Sequence of chain 1.A:
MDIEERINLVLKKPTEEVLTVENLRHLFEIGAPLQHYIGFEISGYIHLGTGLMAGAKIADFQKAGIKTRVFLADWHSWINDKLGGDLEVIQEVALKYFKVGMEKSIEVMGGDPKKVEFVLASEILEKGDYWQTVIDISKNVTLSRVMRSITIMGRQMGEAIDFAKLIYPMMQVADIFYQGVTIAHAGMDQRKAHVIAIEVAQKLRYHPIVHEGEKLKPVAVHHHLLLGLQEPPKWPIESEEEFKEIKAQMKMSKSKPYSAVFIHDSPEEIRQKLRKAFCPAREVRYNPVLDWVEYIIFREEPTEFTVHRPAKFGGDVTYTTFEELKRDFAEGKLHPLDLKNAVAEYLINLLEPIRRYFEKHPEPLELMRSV

Binding-site contacts:
Ligand atom CZ contacts residue ASP175 of chain 1.A at 3.4 Å.
Ligand atom O contacts residue GLN190 of chain 1.A at 3.7 Å.
Ligand atom N contacts residue GLN190 of chain 1.A at 2.7 Å (h-bond).
Ligand atom CE2 contacts residue ASP175 of chain 1.A at 3.4 Å.
Ligand atom C contacts residue TYR168 of chain 1.A at 3.9 Å (hydrophobic).
Ligand atom OH contacts residue ASP175 of chain 1.A at 2.5 Å (salt-bridge).
Ligand atom CD1 contacts residue GLY39 of chain 1.A at 3.4 Å.
Ligand atom CD2 contacts residue GLN172 of chain 1.A at 3.8 Å.
Ligand atom CZ contacts residue TYR37 of chain 1.A at 3.5 Å (hydrophobic).
Ligand atom CE1 contacts residue GLY39 of chain 1.A at 3.6 Å.
Ligand atom CA contacts residue GLN172 of chain 1.A at 3.9 Å.
Ligand atom O contacts residue GLU41 of chain 1.A at 3.9 Å.
Ligand atom CE2 contacts residue GLN172 of chain 1.A at 4.0 Å.
Ligand atom CE1 contacts residue TYR37 of chain 1.A at 3.4 Å (hydrophobic).
Ligand atom OH contacts residue TYR37 of chain 1.A at 2.8 Å (h-bond).
Ligand atom CA contacts residue GLN190 of chain 1.A at 3.1 Å.
Ligand atom CE1 contacts residue GLN172 of chain 1.A at 3.6 Å.
Ligand atom N contacts residue ILE152 of chain 1.A at 3.6 Å.
Ligand atom CD2 contacts residue ALA73 of chain 1.A at 3.5 Å (hydrophobic).
Ligand atom CB contacts residue GLY39 of chain 1.A at 3.7 Å.
Ligand atom OH contacts residue PHE71 of chain 1.A at 3.6 Å.
Ligand atom CA contacts residue TYR168 of chain 1.A at 3.5 Å (hydrophobic).
Ligand atom CB contacts residue GLU41 of chain 1.A at 3.9 Å.
Ligand atom CD1 contacts residue GLN172 of chain 1.A at 3.6 Å.
Ligand atom N contacts residue GLN172 of chain 1.A at 2.9 Å (h-bond).
Ligand atom N contacts residue TYR168 of chain 1.A at 2.8 Å (h-bond).
Ligand atom CG contacts residue GLN172 of chain 1.A at 3.7 Å.
Ligand atom CE2 contacts residue ALA73 of chain 1.A at 3.9 Å (hydrophobic).
Ligand atom CD2 contacts residue HIS76 of chain 1.A at 3.8 Å.
Ligand atom OH contacts residue GLN172 of chain 1.A at 3.6 Å.
Ligand atom O contacts residue TYR168 of chain 1.A at 3.5 Å (h-bond).
Ligand atom C contacts residue GLN190 of chain 1.A at 3.7 Å.
Ligand atom CE2 contacts residue HIS76 of chain 1.A at 3.5 Å.
Ligand atom O contacts residue ILE152 of chain 1.A at 3.3 Å (h-bond).
Ligand atom CE2 contacts residue PHE71 of chain 1.A at 4.0 Å (hydrophobic).
Ligand atom CD2 contacts residue TYR168 of chain 1.A at 3.9 Å (hydrophobic).
Ligand atom CZ contacts residue PHE71 of chain 1.A at 4.0 Å (hydrophobic).
Ligand atom CG contacts residue GLY39 of chain 1.A at 3.8 Å.
Ligand atom CZ contacts residue GLN172 of chain 1.A at 3.5 Å.
Ligand atom CB contacts residue TYR168 of chain 1.A at 3.5 Å (hydrophobic).

This protein binds this small molecule.
Small molecule (SMILES): N[C@@H](Cc1ccc(O)cc1)C(=O)O